Sequence of chain 1.B:
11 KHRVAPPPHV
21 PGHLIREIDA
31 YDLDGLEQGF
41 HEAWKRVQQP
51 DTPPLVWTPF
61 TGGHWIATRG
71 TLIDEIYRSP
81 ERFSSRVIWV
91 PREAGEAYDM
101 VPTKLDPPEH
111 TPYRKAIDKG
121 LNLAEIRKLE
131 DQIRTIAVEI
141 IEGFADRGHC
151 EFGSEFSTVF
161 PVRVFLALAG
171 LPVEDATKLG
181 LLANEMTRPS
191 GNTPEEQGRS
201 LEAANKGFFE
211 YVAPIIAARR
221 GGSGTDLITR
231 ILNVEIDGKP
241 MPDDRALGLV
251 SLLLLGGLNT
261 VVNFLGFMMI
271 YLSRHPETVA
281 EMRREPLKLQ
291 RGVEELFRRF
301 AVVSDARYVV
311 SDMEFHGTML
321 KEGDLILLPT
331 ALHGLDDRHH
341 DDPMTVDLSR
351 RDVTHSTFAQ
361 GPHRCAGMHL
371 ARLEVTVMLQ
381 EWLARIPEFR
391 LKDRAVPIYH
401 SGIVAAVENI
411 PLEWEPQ

Binding-site contacts:
Ligand atom O2 contacts residue CAM1 of chain 1.I at 0.1 Å (h-bond).
Ligand atom O2 contacts residue LEU252 of chain 1.B at 3.7 Å.
Ligand atom C9 contacts residue VAL404 of chain 1.B at 4.1 Å (hydrophobic).
Ligand atom C3 contacts residue TYR98 of chain 1.B at 3.8 Å (hydrophobic).
Ligand atom C2 contacts residue TRP89 of chain 1.B at 4.0 Å (hydrophobic).
Ligand atom O5 contacts residue HEM1 of chain 1.G at 2.8 Å (h-bond).
Ligand atom C10 contacts residue CAM1 of chain 1.I at 0.3 Å.
Ligand atom C10 contacts residue VAL404 of chain 1.B at 3.8 Å (hydrophobic).
Ligand atom C9 contacts residue CAM1 of chain 1.I at 0.3 Å.
Ligand atom C5 contacts residue CAM1 of chain 1.I at 0.2 Å.
Ligand atom O2 contacts residue TYR98 of chain 1.B at 2.7 Å (h-bond).
Ligand atom C8 contacts residue VAL303 of chain 1.B at 4.0 Å (hydrophobic).
Ligand atom C6 contacts residue CAM1 of chain 1.I at 0.2 Å.
Ligand atom C6 contacts residue GLY256 of chain 1.B at 3.8 Å.
Ligand atom C1 contacts residue CAM1 of chain 1.I at 0.1 Å.
Ligand atom C3 contacts residue LEU252 of chain 1.B at 4.0 Å (hydrophobic).
Ligand atom C10 contacts residue TRP89 of chain 1.B at 3.7 Å (hydrophobic).
Ligand atom O2 contacts residue LEU255 of chain 1.B at 3.4 Å.
Ligand atom C8 contacts residue CAM1 of chain 1.I at 0.2 Å.
Ligand atom C4 contacts residue HEM1 of chain 1.G at 3.7 Å.
Ligand atom C2 contacts residue TYR98 of chain 1.B at 3.5 Å (hydrophobic).
Ligand atom C9 contacts residue THR260 of chain 1.B at 4.0 Å.
Ligand atom C4 contacts residue CAM1 of chain 1.I at 0.2 Å.
Ligand atom C3 contacts residue HEM1 of chain 1.G at 4.0 Å.
Ligand atom C2 contacts residue CAM1 of chain 1.I at 0.1 Å.
Ligand atom C9 contacts residue VAL303 of chain 1.B at 3.7 Å (hydrophobic).
Ligand atom C2 contacts residue LEU252 of chain 1.B at 3.9 Å (hydrophobic).
Ligand atom C5 contacts residue LEU252 of chain 1.B at 4.0 Å (hydrophobic).
Ligand atom C7 contacts residue CAM1 of chain 1.I at 0.2 Å.
Ligand atom C9 contacts residue HEM1 of chain 1.G at 4.1 Å.
Ligand atom C10 contacts residue THR187 of chain 1.B at 3.8 Å.
Ligand atom C5 contacts residue HEM1 of chain 1.G at 3.7 Å.
Ligand atom O5 contacts residue GLY256 of chain 1.B at 3.8 Å.
Ligand atom C6 contacts residue LEU255 of chain 1.B at 4.0 Å (hydrophobic).
Ligand atom C3 contacts residue THR103 of chain 1.B at 3.7 Å.
Ligand atom O5 contacts residue CAM1 of chain 1.I at 1.2 Å.
Ligand atom C3 contacts residue CAM1 of chain 1.I at 0.1 Å.
Ligand atom O2 contacts residue TRP89 of chain 1.B at 3.4 Å.
Ligand atom C8 contacts residue ASP305 of chain 1.B at 3.9 Å.
Ligand atom C10 contacts residue LEU255 of chain 1.B at 4.0 Å (hydrophobic).

The small molecule below binds the protein below.
Small molecule (SMILES): CC1(C)[C@H]2CC(=O)[C@]1(C)C[C@H]2O